Sequence of chain 1.A:
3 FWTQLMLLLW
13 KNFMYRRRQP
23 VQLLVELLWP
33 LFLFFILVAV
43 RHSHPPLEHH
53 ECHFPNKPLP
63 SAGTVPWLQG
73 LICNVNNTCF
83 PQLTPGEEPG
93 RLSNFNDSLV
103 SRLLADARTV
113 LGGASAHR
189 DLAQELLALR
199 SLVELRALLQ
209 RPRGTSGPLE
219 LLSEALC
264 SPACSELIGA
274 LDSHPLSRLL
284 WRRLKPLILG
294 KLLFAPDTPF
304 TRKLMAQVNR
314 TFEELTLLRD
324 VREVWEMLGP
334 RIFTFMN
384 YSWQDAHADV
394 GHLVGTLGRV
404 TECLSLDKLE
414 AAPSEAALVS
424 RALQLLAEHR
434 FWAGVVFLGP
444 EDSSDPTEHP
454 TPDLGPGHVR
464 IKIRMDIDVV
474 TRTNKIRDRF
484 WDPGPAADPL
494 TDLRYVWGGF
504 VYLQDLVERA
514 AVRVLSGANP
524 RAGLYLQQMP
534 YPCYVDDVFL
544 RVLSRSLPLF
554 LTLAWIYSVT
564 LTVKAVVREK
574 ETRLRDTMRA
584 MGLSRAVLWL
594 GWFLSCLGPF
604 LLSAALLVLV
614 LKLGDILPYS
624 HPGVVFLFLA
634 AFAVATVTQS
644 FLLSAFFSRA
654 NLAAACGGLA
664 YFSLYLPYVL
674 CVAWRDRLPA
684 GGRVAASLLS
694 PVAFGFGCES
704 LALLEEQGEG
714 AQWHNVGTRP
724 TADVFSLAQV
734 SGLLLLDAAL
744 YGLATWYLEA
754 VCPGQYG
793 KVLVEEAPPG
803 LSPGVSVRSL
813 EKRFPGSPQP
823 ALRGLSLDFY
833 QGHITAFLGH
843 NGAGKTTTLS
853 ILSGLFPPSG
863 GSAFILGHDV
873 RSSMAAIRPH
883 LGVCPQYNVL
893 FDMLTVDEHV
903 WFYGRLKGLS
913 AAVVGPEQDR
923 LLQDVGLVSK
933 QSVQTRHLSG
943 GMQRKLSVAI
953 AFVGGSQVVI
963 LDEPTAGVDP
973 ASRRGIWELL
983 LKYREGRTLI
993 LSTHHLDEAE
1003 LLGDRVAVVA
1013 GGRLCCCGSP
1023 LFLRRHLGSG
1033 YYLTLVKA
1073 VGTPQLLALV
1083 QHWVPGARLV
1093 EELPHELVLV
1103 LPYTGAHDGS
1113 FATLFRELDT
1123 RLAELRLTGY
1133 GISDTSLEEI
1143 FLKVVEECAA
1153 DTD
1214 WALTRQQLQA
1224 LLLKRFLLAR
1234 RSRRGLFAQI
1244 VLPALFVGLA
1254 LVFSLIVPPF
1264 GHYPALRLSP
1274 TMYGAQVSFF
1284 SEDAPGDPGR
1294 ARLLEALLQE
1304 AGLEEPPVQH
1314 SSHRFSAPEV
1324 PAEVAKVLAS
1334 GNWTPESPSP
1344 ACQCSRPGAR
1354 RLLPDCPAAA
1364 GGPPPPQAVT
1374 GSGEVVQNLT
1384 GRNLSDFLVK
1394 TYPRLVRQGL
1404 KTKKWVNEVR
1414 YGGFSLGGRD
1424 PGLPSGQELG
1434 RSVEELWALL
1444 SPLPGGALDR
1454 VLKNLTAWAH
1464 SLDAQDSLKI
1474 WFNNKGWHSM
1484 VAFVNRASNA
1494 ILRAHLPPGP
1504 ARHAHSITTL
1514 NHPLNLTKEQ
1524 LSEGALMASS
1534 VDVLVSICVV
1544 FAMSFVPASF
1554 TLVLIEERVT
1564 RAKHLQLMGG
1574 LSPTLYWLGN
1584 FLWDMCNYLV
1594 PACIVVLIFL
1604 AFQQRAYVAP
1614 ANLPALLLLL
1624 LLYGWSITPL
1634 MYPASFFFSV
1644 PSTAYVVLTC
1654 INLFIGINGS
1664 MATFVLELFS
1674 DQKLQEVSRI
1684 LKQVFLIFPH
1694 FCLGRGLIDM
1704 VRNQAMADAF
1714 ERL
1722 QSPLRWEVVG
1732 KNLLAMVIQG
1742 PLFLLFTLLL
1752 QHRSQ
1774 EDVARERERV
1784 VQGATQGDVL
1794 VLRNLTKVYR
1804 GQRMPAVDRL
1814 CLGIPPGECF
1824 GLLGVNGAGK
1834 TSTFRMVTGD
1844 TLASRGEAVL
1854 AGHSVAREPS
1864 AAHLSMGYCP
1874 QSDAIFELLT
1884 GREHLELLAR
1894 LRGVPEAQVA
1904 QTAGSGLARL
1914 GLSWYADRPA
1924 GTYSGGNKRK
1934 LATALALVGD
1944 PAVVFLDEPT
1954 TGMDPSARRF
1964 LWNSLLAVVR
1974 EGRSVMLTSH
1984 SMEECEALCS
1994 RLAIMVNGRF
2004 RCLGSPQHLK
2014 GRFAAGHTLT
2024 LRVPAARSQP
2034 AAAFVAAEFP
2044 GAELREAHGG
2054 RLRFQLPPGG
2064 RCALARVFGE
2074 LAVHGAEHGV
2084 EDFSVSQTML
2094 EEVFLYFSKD

Binding-site contacts:
Ligand atom C5 contacts residue ASN1335 of chain 1.A at 3.7 Å.
Ligand atom C4 contacts residue ASN1335 of chain 1.A at 4.2 Å.
Ligand atom N2 contacts residue ASN1335 of chain 1.A at 2.9 Å (h-bond).
Ligand atom C1 contacts residue ASN1335 of chain 1.A at 1.4 Å.
Ligand atom C3 contacts residue ASN1335 of chain 1.A at 3.8 Å.
Ligand atom O5 contacts residue ASN1335 of chain 1.A at 2.4 Å (h-bond).
Ligand atom C2 contacts residue ASN1335 of chain 1.A at 2.5 Å.
Ligand atom C7 contacts residue ASN1335 of chain 1.A at 3.1 Å.
Ligand atom C8 contacts residue ASN1335 of chain 1.A at 4.3 Å.
Ligand atom O7 contacts residue ASN1335 of chain 1.A at 3.0 Å (h-bond).

The protein below binds the small molecule below.
Small molecule (SMILES): CC(=O)N[C@@H]1[C@@H](O)[C@H](O)[C@@H](CO)O[C@H]1O